Binding-site contacts:
Ligand atom OXT contacts residue ARG101 of chain 2.A at 3.0 Å (salt-bridge).
Ligand atom CA contacts residue ASP121 of chain 2.A at 3.8 Å.
Ligand atom C contacts residue ASP121 of chain 2.A at 3.9 Å.
Ligand atom N contacts residue ASP148 of chain 2.A at 2.9 Å (salt-bridge).
Ligand atom CA contacts residue PHE146 of chain 2.A at 4.1 Å (hydrophobic).
Ligand atom OXT contacts residue VAL120 of chain 2.A at 4.4 Å.
Ligand atom N contacts residue TRP103 of chain 2.A at 4.4 Å.
Ligand atom O contacts residue TRP103 of chain 2.A at 3.0 Å (h-bond).
Ligand atom O contacts residue TYR96 of chain 2.A at 2.5 Å (h-bond).
Ligand atom C contacts residue ARG101 of chain 2.A at 3.6 Å.
Ligand atom OXT contacts residue TYR119 of chain 2.A at 3.9 Å.
Ligand atom C contacts residue TYR96 of chain 2.A at 3.5 Å (hydrophobic).
Ligand atom CA contacts residue TYR96 of chain 2.A at 4.0 Å (hydrophobic).
Ligand atom C contacts residue ILE122 of chain 2.A at 4.1 Å (hydrophobic).
Ligand atom N contacts residue ASP121 of chain 2.A at 3.0 Å (salt-bridge).
Ligand atom OXT contacts residue TYR96 of chain 2.A at 4.5 Å.
Ligand atom OXT contacts residue ILE122 of chain 2.A at 3.1 Å (h-bond).
Ligand atom OXT contacts residue ASP121 of chain 2.A at 3.3 Å (salt-bridge).
Ligand atom O contacts residue ARG101 of chain 2.A at 2.9 Å (salt-bridge).
Ligand atom C contacts residue TRP103 of chain 2.A at 3.5 Å (hydrophobic).
Ligand atom N contacts residue ILE128 of chain 2.A at 3.7 Å.
Ligand atom CA contacts residue ASP148 of chain 2.A at 3.9 Å.
Ligand atom N contacts residue PHE146 of chain 2.A at 4.2 Å.
Ligand atom C contacts residue TYR119 of chain 2.A at 4.2 Å (hydrophobic).
Ligand atom CA contacts residue TYR119 of chain 2.A at 4.0 Å (hydrophobic).
Ligand atom N contacts residue SER130 of chain 2.A at 4.4 Å.
Ligand atom CA contacts residue TRP103 of chain 2.A at 3.6 Å (hydrophobic).
Ligand atom N contacts residue TYR119 of chain 2.A at 3.2 Å (h-bond).
Ligand atom O contacts residue ILE122 of chain 2.A at 4.0 Å.

A protein and the small-molecule ligand that binds it are described below.
Small molecule (SMILES): NCC(=O)O

Sequence of chain 2.A:
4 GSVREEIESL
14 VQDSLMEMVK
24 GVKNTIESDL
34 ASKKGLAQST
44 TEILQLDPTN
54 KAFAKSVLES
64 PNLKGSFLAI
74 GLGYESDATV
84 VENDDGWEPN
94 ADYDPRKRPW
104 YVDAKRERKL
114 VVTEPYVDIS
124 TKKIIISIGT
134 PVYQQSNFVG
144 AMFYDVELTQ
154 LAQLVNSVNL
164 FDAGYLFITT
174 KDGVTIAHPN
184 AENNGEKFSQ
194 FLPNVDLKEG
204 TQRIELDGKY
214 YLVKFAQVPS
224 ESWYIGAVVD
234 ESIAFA